Sequence of chain 1.A:
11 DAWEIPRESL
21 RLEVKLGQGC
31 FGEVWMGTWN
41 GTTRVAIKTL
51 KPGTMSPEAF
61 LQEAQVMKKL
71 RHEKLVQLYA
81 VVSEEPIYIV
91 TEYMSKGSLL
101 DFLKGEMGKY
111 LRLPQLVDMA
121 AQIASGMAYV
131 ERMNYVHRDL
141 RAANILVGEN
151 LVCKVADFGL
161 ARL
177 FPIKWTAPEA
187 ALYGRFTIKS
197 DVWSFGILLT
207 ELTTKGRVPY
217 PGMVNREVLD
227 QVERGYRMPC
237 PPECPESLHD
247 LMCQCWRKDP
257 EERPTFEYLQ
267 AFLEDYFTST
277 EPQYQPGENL

Binding-site contacts:
Ligand atom CAY contacts residue MET67 of chain 1.A at 3.3 Å (hydrophobic).
Ligand atom OAD contacts residue ALA156 of chain 1.A at 3.3 Å.
Ligand atom CAK contacts residue ASP157 of chain 1.A at 3.1 Å.
Ligand atom CBA contacts residue MET67 of chain 1.A at 3.7 Å (hydrophobic).
Ligand atom C5 contacts residue LEU146 of chain 1.A at 3.5 Å (hydrophobic).
Ligand atom CAX contacts residue ASP157 of chain 1.A at 3.6 Å.
Ligand atom OAD contacts residue ASP157 of chain 1.A at 3.5 Å (salt-bridge).
Ligand atom NAT contacts residue ASP157 of chain 1.A at 3.0 Å (salt-bridge).
Ligand atom CAH contacts residue ASP157 of chain 1.A at 3.4 Å.
Ligand atom C2 contacts residue MET94 of chain 1.A at 3.3 Å (hydrophobic).
Ligand atom CAA contacts residue VAL34 of chain 1.A at 3.5 Å (hydrophobic).
Ligand atom CBA contacts residue ASP157 of chain 1.A at 2.9 Å.
Ligand atom FAF contacts residue LEU70 of chain 1.A at 3.6 Å.
Ligand atom CBG contacts residue ASP157 of chain 1.A at 3.6 Å.
Ligand atom NAC contacts residue GLU92 of chain 1.A at 3.1 Å (salt-bridge).
Ligand atom FAG contacts residue ASP157 of chain 1.A at 3.4 Å.
Ligand atom CAN contacts residue LEU146 of chain 1.A at 3.2 Å (hydrophobic).
Ligand atom CAJ contacts residue MET67 of chain 1.A at 3.6 Å (hydrophobic).
Ligand atom CAH contacts residue GLU63 of chain 1.A at 3.6 Å.
Ligand atom NAT contacts residue GLU63 of chain 1.A at 3.6 Å (salt-bridge).
Ligand atom NAU contacts residue ASP157 of chain 1.A at 3.2 Å (salt-bridge).
Ligand atom N1 contacts residue GLU92 of chain 1.A at 3.7 Å.
Ligand atom NAC contacts residue LEU146 of chain 1.A at 3.5 Å.
Ligand atom C6 contacts residue ALA46 of chain 1.A at 3.4 Å (hydrophobic).
Ligand atom C6 contacts residue LEU146 of chain 1.A at 3.4 Å (hydrophobic).
Ligand atom CAP contacts residue MET67 of chain 1.A at 3.5 Å (hydrophobic).
Ligand atom CAY contacts residue ASP157 of chain 1.A at 3.3 Å.
Ligand atom N1 contacts residue ALA46 of chain 1.A at 3.5 Å.
Ligand atom CAV contacts residue ASP157 of chain 1.A at 3.1 Å.
Ligand atom C2 contacts residue TYR93 of chain 1.A at 3.6 Å (hydrophobic).
Ligand atom CAP contacts residue ASP157 of chain 1.A at 3.0 Å.
Ligand atom NAU contacts residue MET67 of chain 1.A at 3.4 Å (h-bond).
Ligand atom CAH contacts residue VAL66 of chain 1.A at 3.5 Å (hydrophobic).
Ligand atom NAU contacts residue GLU63 of chain 1.A at 3.5 Å (salt-bridge).
Ligand atom CAJ contacts residue ASP157 of chain 1.A at 3.4 Å.
Ligand atom NAC contacts residue THR91 of chain 1.A at 3.1 Å (h-bond).
Ligand atom FAE contacts residue VAL155 of chain 1.A at 3.4 Å.
Ligand atom NAC contacts residue ALA46 of chain 1.A at 3.4 Å.
Ligand atom N1 contacts residue MET94 of chain 1.A at 3.0 Å (h-bond).
Ligand atom CAJ contacts residue GLU63 of chain 1.A at 3.4 Å.

A protein and the small-molecule ligand that binds it are described below.
Small molecule (SMILES): CC(C)n1nc(-c2ccc(NC(=O)Nc3cccc(C(F)(F)F)c3)cc2)c2c(N)ncnc21